Binding-site contacts:
Ligand atom O3 contacts residue BMA1 of chain 5.BA at 1.1 Å.
Ligand atom O4 contacts residue BMA1 of chain 5.BA at 4.0 Å.
Ligand atom C2 contacts residue BMA1 of chain 5.BA at 3.2 Å.
Ligand atom C5 contacts residue NAG1 of chain 5.Z at 3.8 Å.
Ligand atom O5 contacts residue NAG1 of chain 5.Z at 2.5 Å (h-bond).
Ligand atom C2 contacts residue NAG1 of chain 5.Z at 2.9 Å.
Ligand atom O2 contacts residue HIS2 of chain 5.F at 3.4 Å (h-bond).
Ligand atom O2 contacts residue NAG1 of chain 5.Z at 3.4 Å (h-bond).
Ligand atom O2 contacts residue BMA1 of chain 5.BA at 3.0 Å (h-bond).
Ligand atom C3 contacts residue NAG1 of chain 5.Z at 4.1 Å.
Ligand atom C3 contacts residue BMA1 of chain 5.BA at 2.5 Å.
Ligand atom C2 contacts residue HIS2 of chain 5.F at 4.5 Å.
Ligand atom C1 contacts residue NAG1 of chain 5.Z at 1.7 Å.
Ligand atom O6 contacts residue NAG1 of chain 5.Z at 4.5 Å.
Ligand atom C4 contacts residue BMA1 of chain 5.BA at 3.6 Å.

The protein below binds the small molecule below.
Small molecule (SMILES): OC[C@H]1O[C@@H](O)[C@@H](O)[C@@H](O)[C@@H]1O

Sequence of chain 5.F:
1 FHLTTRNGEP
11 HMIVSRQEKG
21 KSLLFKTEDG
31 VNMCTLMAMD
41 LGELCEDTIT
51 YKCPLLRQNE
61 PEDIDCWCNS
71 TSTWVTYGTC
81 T